This small molecule binds to this protein.
Small molecule (SMILES): CCC(=O)Nc1nc2ccccc2n1CCc1ccccn1

Sequence of chain 1.B:
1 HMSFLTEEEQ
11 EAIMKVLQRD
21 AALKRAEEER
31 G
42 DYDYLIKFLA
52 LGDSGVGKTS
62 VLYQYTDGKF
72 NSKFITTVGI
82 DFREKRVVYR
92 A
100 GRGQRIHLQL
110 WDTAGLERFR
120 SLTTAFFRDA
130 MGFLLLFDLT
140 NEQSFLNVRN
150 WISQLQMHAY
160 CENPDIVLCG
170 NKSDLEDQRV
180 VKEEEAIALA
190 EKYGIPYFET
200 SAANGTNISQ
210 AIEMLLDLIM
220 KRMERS

Binding-site contacts:
Ligand atom N10 contacts residue MET130 of chain 1.B at 3.6 Å.
Ligand atom O26 contacts residue TYR159 of chain 1.B at 3.9 Å.
Ligand atom C14 contacts residue LYS48 of chain 1.B at 3.3 Å.
Ligand atom C20 contacts residue MET222 of chain 1.B at 3.5 Å (hydrophobic).
Ligand atom C07 contacts residue CYS160 of chain 1.B at 3.5 Å (hydrophobic).
Ligand atom C22 contacts residue MET222 of chain 1.B at 3.5 Å (hydrophobic).
Ligand atom O26 contacts residue MET130 of chain 1.B at 3.8 Å.
Ligand atom N17 contacts residue TYR159 of chain 1.B at 3.9 Å.
Ligand atom C11 contacts residue ALA129 of chain 1.B at 4.0 Å (hydrophobic).
Ligand atom C11 contacts residue TYR159 of chain 1.B at 3.6 Å (hydrophobic).
Ligand atom C16 contacts residue TYR159 of chain 1.B at 3.8 Å (hydrophobic).
Ligand atom C12 contacts residue MET130 of chain 1.B at 4.0 Å (hydrophobic).
Ligand atom C24 contacts residue ILE218 of chain 1.B at 3.5 Å (hydrophobic).
Ligand atom C12 contacts residue ASP128 of chain 1.B at 3.4 Å.
Ligand atom C24 contacts residue MET130 of chain 1.B at 3.7 Å (hydrophobic).
Ligand atom N10 contacts residue TYR159 of chain 1.B at 3.6 Å.
Ligand atom C09 contacts residue MET130 of chain 1.B at 4.0 Å (hydrophobic).
Ligand atom C06 contacts residue ARG221 of chain 1.B at 3.9 Å.
Ligand atom C24 contacts residue MET222 of chain 1.B at 3.1 Å (hydrophobic).
Ligand atom C07 contacts residue TYR159 of chain 1.B at 3.9 Å (hydrophobic).
Ligand atom C11 contacts residue MET130 of chain 1.B at 3.7 Å (hydrophobic).
Ligand atom C12 contacts residue ARG127 of chain 1.B at 3.3 Å.
Ligand atom O26 contacts residue ALA129 of chain 1.B at 4.0 Å.
Ligand atom C25 contacts residue MET130 of chain 1.B at 3.5 Å (hydrophobic).
Ligand atom C05 contacts residue CYS160 of chain 1.B at 1.8 Å (hydrophobic).
Ligand atom C12 contacts residue TYR159 of chain 1.B at 4.0 Å (hydrophobic).
Ligand atom O26 contacts residue CYS160 of chain 1.B at 3.5 Å.
Ligand atom C25 contacts residue MET222 of chain 1.B at 3.0 Å (hydrophobic).
Ligand atom C13 contacts residue ASP128 of chain 1.B at 3.5 Å.
Ligand atom C12 contacts residue ALA129 of chain 1.B at 3.7 Å (hydrophobic).
Ligand atom C06 contacts residue CYS160 of chain 1.B at 2.8 Å (hydrophobic).
Ligand atom C09 contacts residue TYR159 of chain 1.B at 3.9 Å (hydrophobic).
Ligand atom C23 contacts residue ILE218 of chain 1.B at 3.8 Å (hydrophobic).
Ligand atom C05 contacts residue ARG221 of chain 1.B at 3.9 Å.
Ligand atom C23 contacts residue MET222 of chain 1.B at 3.5 Å (hydrophobic).
Ligand atom C13 contacts residue ARG127 of chain 1.B at 3.7 Å.
Ligand atom C13 contacts residue LYS48 of chain 1.B at 3.1 Å.
Ligand atom N10 contacts residue ALA129 of chain 1.B at 3.6 Å (h-bond).
Ligand atom N08 contacts residue TYR159 of chain 1.B at 3.8 Å.
Ligand atom N21 contacts residue MET222 of chain 1.B at 4.0 Å.